Binding-site contacts:
Ligand atom C2 contacts residue THR222 of chain 1.A at 4.0 Å.
Ligand atom O5 contacts residue GLU160 of chain 1.A at 3.2 Å.
Ligand atom C5 contacts residue ASN233 of chain 1.A at 3.5 Å.
Ligand atom O4 contacts residue ASN233 of chain 1.A at 4.5 Å.
Ligand atom C3 contacts residue TYR221 of chain 1.A at 4.1 Å (hydrophobic).
Ligand atom O5 contacts residue ARG220 of chain 1.A at 4.2 Å.
Ligand atom O4 contacts residue TYR221 of chain 1.A at 4.0 Å.
Ligand atom C4 contacts residue ASN233 of chain 1.A at 4.0 Å.
Ligand atom O4 contacts residue GLY223 of chain 1.A at 4.3 Å.
Ligand atom O4 contacts residue GLY228 of chain 1.A at 2.7 Å (h-bond).
Ligand atom C5 contacts residue GLY228 of chain 1.A at 3.8 Å.
Ligand atom O1 contacts residue GLU160 of chain 1.A at 2.6 Å (salt-bridge).
Ligand atom O5 contacts residue ASN233 of chain 1.A at 3.9 Å.
Ligand atom C2 contacts residue ARG220 of chain 1.A at 4.4 Å.
Ligand atom O1 contacts residue ARG220 of chain 1.A at 3.0 Å (salt-bridge).
Ligand atom O3 contacts residue THR222 of chain 1.A at 3.2 Å.
Ligand atom O4 contacts residue ASN159 of chain 1.A at 2.8 Å (h-bond).
Ligand atom C3 contacts residue THR222 of chain 1.A at 4.2 Å.
Ligand atom C4 contacts residue THR222 of chain 1.A at 4.2 Å.
Ligand atom C4 contacts residue TYR221 of chain 1.A at 3.3 Å (hydrophobic).
Ligand atom C2 contacts residue TYR221 of chain 1.A at 4.4 Å (hydrophobic).
Ligand atom C3 contacts residue ASN159 of chain 1.A at 4.2 Å.
Ligand atom O2 contacts residue THR222 of chain 1.A at 4.4 Å.
Ligand atom O1 contacts residue TYR217 of chain 1.A at 3.8 Å.
Ligand atom C5 contacts residue TYR221 of chain 1.A at 3.9 Å (hydrophobic).
Ligand atom O3 contacts residue TYR221 of chain 1.A at 4.2 Å.
Ligand atom C5 contacts residue GLU160 of chain 1.A at 3.6 Å.
Ligand atom C1 contacts residue ARG220 of chain 1.A at 4.1 Å.
Ligand atom O5 contacts residue TYR221 of chain 1.A at 4.2 Å.
Ligand atom C4 contacts residue GLY228 of chain 1.A at 3.5 Å.
Ligand atom C4 contacts residue ASN159 of chain 1.A at 4.0 Å.
Ligand atom C1 contacts residue GLU160 of chain 1.A at 3.4 Å.
Ligand atom C5 contacts residue ASN159 of chain 1.A at 3.7 Å.

This small molecule binds to this protein.
Small molecule (SMILES): O[C@@H]1[C@@H](O)[C@H](O)OC[C@H]1O

Sequence of chain 1.A:
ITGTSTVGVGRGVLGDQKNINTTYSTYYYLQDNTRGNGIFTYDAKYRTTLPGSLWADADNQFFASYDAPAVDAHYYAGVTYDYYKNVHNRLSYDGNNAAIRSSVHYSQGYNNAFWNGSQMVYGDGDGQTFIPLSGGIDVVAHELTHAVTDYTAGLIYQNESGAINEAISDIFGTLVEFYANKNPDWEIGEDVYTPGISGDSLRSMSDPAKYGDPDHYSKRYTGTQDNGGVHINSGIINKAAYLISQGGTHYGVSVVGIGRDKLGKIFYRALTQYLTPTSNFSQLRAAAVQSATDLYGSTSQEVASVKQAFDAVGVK